The protein below binds the small molecule below.
Small molecule (SMILES): Nc1ncnc2c1ncn2[C@H]1C[C@H](O)[C@@H](COP(=O)(O)O)O1

Binding-site contacts:
Ligand atom C4' contacts residue DC1 of chain 1.UC at 3.9 Å.
Ligand atom C5 contacts residue PRO415 of chain 1.T at 3.7 Å (hydrophobic).
Ligand atom C2 contacts residue PRO204 of chain 1.T at 4.1 Å (hydrophobic).
Ligand atom N7 contacts residue HIS414 of chain 1.T at 3.6 Å.
Ligand atom C6 contacts residue PRO204 of chain 1.T at 3.9 Å (hydrophobic).
Ligand atom N1 contacts residue VAL203 of chain 1.T at 3.5 Å.
Ligand atom C8 contacts residue HIS414 of chain 1.T at 3.0 Å.
Ligand atom N6 contacts residue SER416 of chain 1.T at 3.4 Å (h-bond).
Ligand atom C1' contacts residue PRO415 of chain 1.T at 3.7 Å (hydrophobic).
Ligand atom N6 contacts residue GLY423 of chain 1.T at 3.4 Å (h-bond).
Ligand atom C8 contacts residue SER416 of chain 1.T at 4.1 Å.
Ligand atom C5 contacts residue PRO204 of chain 1.T at 3.8 Å (hydrophobic).
Ligand atom C2' contacts residue HIS414 of chain 1.T at 3.2 Å.
Ligand atom N9 contacts residue PRO415 of chain 1.T at 4.0 Å.
Ligand atom C6 contacts residue VAL203 of chain 1.T at 4.1 Å (hydrophobic).
Ligand atom C6 contacts residue SER416 of chain 1.T at 4.0 Å.
Ligand atom C5 contacts residue SER416 of chain 1.T at 3.8 Å.
Ligand atom P contacts residue DC1 of chain 1.UC at 1.6 Å.
Ligand atom N7 contacts residue SER416 of chain 1.T at 3.3 Å.
Ligand atom O5' contacts residue DC1 of chain 1.UC at 2.5 Å (h-bond).
Ligand atom N6 contacts residue GLY421 of chain 1.T at 4.0 Å.
Ligand atom C5' contacts residue DC1 of chain 1.UC at 3.1 Å.
Ligand atom C6 contacts residue GLY423 of chain 1.T at 3.9 Å.
Ligand atom OP1 contacts residue DC1 of chain 1.UC at 2.5 Å (h-bond).
Ligand atom N7 contacts residue PRO204 of chain 1.T at 4.1 Å.
Ligand atom N9 contacts residue HIS414 of chain 1.T at 4.1 Å.
Ligand atom N7 contacts residue ASN393 of chain 1.T at 4.0 Å.
Ligand atom OP2 contacts residue DC1 of chain 1.UC at 2.5 Å (h-bond).
Ligand atom N1 contacts residue GLY423 of chain 1.T at 3.0 Å (h-bond).
Ligand atom N1 contacts residue PRO415 of chain 1.T at 3.7 Å.
Ligand atom C2 contacts residue PRO415 of chain 1.T at 3.8 Å (hydrophobic).
Ligand atom C4 contacts residue PRO204 of chain 1.T at 4.0 Å (hydrophobic).
Ligand atom N6 contacts residue PHE422 of chain 1.T at 4.0 Å.
Ligand atom N3 contacts residue PRO415 of chain 1.T at 3.9 Å.
Ligand atom C2 contacts residue VAL203 of chain 1.T at 4.1 Å (hydrophobic).
Ligand atom C2' contacts residue PRO415 of chain 1.T at 3.8 Å (hydrophobic).
Ligand atom C2 contacts residue GLY423 of chain 1.T at 3.4 Å.
Ligand atom C6 contacts residue PRO415 of chain 1.T at 3.7 Å (hydrophobic).
Ligand atom O4' contacts residue DC1 of chain 1.UC at 3.9 Å.
Ligand atom C4 contacts residue PRO415 of chain 1.T at 3.8 Å (hydrophobic).

Sequence of chain 1.T:
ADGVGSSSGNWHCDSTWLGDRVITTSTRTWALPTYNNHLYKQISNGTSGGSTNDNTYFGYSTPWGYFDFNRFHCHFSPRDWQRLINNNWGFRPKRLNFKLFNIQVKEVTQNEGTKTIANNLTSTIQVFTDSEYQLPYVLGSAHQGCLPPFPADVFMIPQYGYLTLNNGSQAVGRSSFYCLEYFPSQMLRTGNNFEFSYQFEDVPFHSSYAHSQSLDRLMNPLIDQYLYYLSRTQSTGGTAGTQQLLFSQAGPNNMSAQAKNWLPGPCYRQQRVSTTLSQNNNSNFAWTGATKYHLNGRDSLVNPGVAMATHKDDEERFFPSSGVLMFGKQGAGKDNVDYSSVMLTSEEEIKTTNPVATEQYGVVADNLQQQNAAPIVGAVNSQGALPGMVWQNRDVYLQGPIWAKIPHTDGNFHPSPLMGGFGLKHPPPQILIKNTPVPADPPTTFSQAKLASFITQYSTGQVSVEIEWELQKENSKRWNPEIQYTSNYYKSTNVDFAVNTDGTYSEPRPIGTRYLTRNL